Binding-site contacts:
Ligand atom C1 contacts residue ASN67 of chain 1.E at 1.4 Å.
Ligand atom O7 contacts residue ASN67 of chain 1.E at 3.6 Å (h-bond).
Ligand atom C6 contacts residue SER69 of chain 1.E at 3.6 Å.
Ligand atom N2 contacts residue ASN67 of chain 1.E at 2.9 Å (h-bond).
Ligand atom O5 contacts residue ASN67 of chain 1.E at 2.4 Å (h-bond).
Ligand atom C7 contacts residue ASN67 of chain 1.E at 3.4 Å.
Ligand atom O6 contacts residue SER69 of chain 1.E at 3.7 Å.
Ligand atom C4 contacts residue ASN67 of chain 1.E at 4.2 Å.
Ligand atom C1 contacts residue SER69 of chain 1.E at 3.2 Å.
Ligand atom C3 contacts residue ASN67 of chain 1.E at 3.8 Å.
Ligand atom C5 contacts residue SER69 of chain 1.E at 3.3 Å.
Ligand atom O6 contacts residue GLU70 of chain 1.E at 4.3 Å.
Ligand atom O5 contacts residue SER69 of chain 1.E at 2.7 Å (h-bond).
Ligand atom C8 contacts residue ASN67 of chain 1.E at 4.5 Å.
Ligand atom C2 contacts residue ASN67 of chain 1.E at 2.4 Å.
Ligand atom C5 contacts residue ASN67 of chain 1.E at 3.7 Å.

Sequence of chain 1.E:
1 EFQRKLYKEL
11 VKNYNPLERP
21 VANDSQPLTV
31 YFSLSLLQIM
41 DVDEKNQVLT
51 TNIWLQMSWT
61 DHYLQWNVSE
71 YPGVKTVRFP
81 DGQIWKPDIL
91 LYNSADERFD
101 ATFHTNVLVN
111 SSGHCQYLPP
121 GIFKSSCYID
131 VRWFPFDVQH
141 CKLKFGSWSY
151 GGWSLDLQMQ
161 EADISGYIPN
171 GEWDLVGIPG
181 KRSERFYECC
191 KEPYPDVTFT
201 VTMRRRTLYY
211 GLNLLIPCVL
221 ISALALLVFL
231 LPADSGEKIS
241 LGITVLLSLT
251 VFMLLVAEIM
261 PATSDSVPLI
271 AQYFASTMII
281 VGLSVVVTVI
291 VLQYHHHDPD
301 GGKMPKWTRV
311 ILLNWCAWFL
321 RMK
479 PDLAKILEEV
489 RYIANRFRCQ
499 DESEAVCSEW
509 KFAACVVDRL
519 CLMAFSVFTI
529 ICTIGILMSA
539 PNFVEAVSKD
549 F

A small-molecule ligand and the protein it binds are described below.
Small molecule (SMILES): CC(=O)N[C@@H]1[C@@H](O)[C@H](O)[C@@H](CO)O[C@H]1O